Binding-site contacts:
Ligand atom C1 contacts residue ASN118 of chain 22.C at 1.5 Å.
Ligand atom C4 contacts residue THR120 of chain 22.C at 4.4 Å.
Ligand atom C8 contacts residue ASN118 of chain 22.C at 4.2 Å.
Ligand atom O7 contacts residue ASN118 of chain 22.C at 4.0 Å.
Ligand atom C7 contacts residue SER66 of chain 22.C at 3.5 Å.
Ligand atom C6 contacts residue THR120 of chain 22.C at 3.4 Å.
Ligand atom C3 contacts residue ASN118 of chain 22.C at 3.8 Å.
Ligand atom C4 contacts residue ASN118 of chain 22.C at 4.2 Å.
Ligand atom C6 contacts residue THR89 of chain 22.C at 4.4 Å.
Ligand atom C5 contacts residue ASN118 of chain 22.C at 3.7 Å.
Ligand atom N2 contacts residue ASN118 of chain 22.C at 2.9 Å (h-bond).
Ligand atom C1 contacts residue THR89 of chain 22.C at 4.1 Å.
Ligand atom O7 contacts residue SER66 of chain 22.C at 3.0 Å (h-bond).
Ligand atom N2 contacts residue TYR90 of chain 22.C at 4.3 Å.
Ligand atom C8 contacts residue SER66 of chain 22.C at 4.0 Å.
Ligand atom C1 contacts residue THR120 of chain 22.C at 4.3 Å.
Ligand atom N2 contacts residue SER66 of chain 22.C at 4.3 Å.
Ligand atom C8 contacts residue ASP67 of chain 22.C at 3.9 Å.
Ligand atom C7 contacts residue ASN118 of chain 22.C at 3.5 Å.
Ligand atom O5 contacts residue ASN118 of chain 22.C at 2.4 Å (h-bond).
Ligand atom O5 contacts residue THR89 of chain 22.C at 4.2 Å.
Ligand atom C5 contacts residue THR120 of chain 22.C at 3.8 Å.
Ligand atom C2 contacts residue SER66 of chain 22.C at 4.5 Å.
Ligand atom C5 contacts residue THR89 of chain 22.C at 4.4 Å.
Ligand atom O5 contacts residue THR120 of chain 22.C at 3.2 Å (h-bond).
Ligand atom C8 contacts residue TYR90 of chain 22.C at 3.5 Å (hydrophobic).
Ligand atom C2 contacts residue ASN118 of chain 22.C at 2.5 Å.
Ligand atom C7 contacts residue TYR90 of chain 22.C at 4.5 Å (hydrophobic).
Ligand atom O6 contacts residue THR89 of chain 22.C at 4.0 Å.

This small molecule binds to this protein.
Small molecule (SMILES): CC(=O)N[C@@H]1[C@@H](O)[C@H](O)[C@@H](CO)O[C@H]1O

Sequence of chain 22.C:
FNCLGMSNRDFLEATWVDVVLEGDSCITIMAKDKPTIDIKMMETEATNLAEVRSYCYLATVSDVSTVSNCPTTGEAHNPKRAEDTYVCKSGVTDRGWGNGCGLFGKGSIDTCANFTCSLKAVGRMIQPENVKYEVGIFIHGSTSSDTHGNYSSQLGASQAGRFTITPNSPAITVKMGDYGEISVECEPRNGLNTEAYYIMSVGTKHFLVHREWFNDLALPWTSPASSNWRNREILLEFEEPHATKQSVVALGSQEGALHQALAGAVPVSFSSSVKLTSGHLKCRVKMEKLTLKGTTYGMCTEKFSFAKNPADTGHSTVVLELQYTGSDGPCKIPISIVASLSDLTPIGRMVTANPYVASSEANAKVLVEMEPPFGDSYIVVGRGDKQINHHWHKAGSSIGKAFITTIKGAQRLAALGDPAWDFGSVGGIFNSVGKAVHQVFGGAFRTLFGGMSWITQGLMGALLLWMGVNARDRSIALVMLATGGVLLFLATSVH